Binding-site contacts:
Ligand atom CD contacts residue HIS114 of chain 1.D at 4.3 Å.
Ligand atom N contacts residue LYS99 of chain 1.D at 4.5 Å.
Ligand atom CD contacts residue ASP116 of chain 1.D at 4.5 Å.
Ligand atom OXT contacts residue TRP120 of chain 1.D at 3.1 Å (h-bond).
Ligand atom O contacts residue ARG246 of chain 1.D at 3.1 Å (salt-bridge).
Ligand atom O contacts residue PHE119 of chain 1.D at 3.9 Å.
Ligand atom C contacts residue ARG246 of chain 1.D at 3.7 Å.
Ligand atom CA contacts residue TRP120 of chain 1.D at 4.0 Å (hydrophobic).
Ligand atom OXT contacts residue ARG246 of chain 1.D at 3.2 Å (salt-bridge).
Ligand atom C contacts residue TRP120 of chain 1.D at 3.8 Å (hydrophobic).
Ligand atom CA contacts residue GLN97 of chain 1.D at 4.4 Å.
Ligand atom N contacts residue AKG1 of chain 1.R at 3.5 Å (h-bond).
Ligand atom C contacts residue GLN97 of chain 1.D at 3.8 Å.
Ligand atom OXT contacts residue GLN97 of chain 1.D at 3.1 Å (h-bond).
Ligand atom C contacts residue PHE119 of chain 1.D at 4.4 Å (hydrophobic).
Ligand atom CG contacts residue HIS114 of chain 1.D at 4.2 Å.
Ligand atom CG contacts residue PHE119 of chain 1.D at 3.8 Å (hydrophobic).
Ligand atom CB contacts residue TRP120 of chain 1.D at 3.4 Å (hydrophobic).
Ligand atom CG contacts residue AKG1 of chain 1.R at 4.0 Å.
Ligand atom CB contacts residue PHE119 of chain 1.D at 3.9 Å (hydrophobic).
Ligand atom CA contacts residue AKG1 of chain 1.R at 3.6 Å.
Ligand atom CB contacts residue ASP116 of chain 1.D at 4.0 Å.
Ligand atom CD contacts residue AKG1 of chain 1.R at 3.7 Å.
Ligand atom CG contacts residue ASP116 of chain 1.D at 3.8 Å.
Ligand atom CB contacts residue AKG1 of chain 1.R at 4.2 Å.
Ligand atom CD contacts residue PHE119 of chain 1.D at 4.5 Å (hydrophobic).

The small molecule below binds the protein below.
Small molecule (SMILES): O=C(O)[C@@H]1CCCN1

Sequence of chain 1.D:
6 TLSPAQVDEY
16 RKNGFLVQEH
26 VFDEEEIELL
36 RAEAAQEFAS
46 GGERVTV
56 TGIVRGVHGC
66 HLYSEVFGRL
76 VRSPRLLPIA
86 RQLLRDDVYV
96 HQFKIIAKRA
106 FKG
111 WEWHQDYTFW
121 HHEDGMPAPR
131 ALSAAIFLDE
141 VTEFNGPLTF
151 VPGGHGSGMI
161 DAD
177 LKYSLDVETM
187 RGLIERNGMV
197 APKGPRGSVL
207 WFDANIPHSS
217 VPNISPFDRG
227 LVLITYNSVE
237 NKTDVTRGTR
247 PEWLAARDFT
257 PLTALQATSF